Sequence of chain 1.B:
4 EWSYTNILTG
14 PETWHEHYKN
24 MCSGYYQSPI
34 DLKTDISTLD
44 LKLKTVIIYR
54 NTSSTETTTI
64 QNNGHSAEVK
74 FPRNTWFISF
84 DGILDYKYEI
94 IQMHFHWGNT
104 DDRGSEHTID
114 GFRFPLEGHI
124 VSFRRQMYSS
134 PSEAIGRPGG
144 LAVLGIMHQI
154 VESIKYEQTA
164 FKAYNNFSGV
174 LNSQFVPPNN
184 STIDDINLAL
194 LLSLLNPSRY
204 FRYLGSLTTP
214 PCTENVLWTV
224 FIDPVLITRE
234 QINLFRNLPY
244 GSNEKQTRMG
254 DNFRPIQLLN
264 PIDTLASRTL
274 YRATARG

This protein binds this small molecule.
Small molecule (SMILES): CC(=O)N[C@@H]1[C@@H](O)[C@H](O)[C@@H](CO)O[C@H]1O

Binding-site contacts:
Ligand atom C2 contacts residue ASN54 of chain 1.B at 2.4 Å.
Ligand atom C1 contacts residue SER56 of chain 1.B at 3.6 Å.
Ligand atom C5 contacts residue ASN54 of chain 1.B at 3.7 Å.
Ligand atom C7 contacts residue PHE80 of chain 1.B at 4.2 Å (hydrophobic).
Ligand atom O7 contacts residue ASN54 of chain 1.B at 3.9 Å.
Ligand atom C1 contacts residue ASN54 of chain 1.B at 1.4 Å.
Ligand atom N2 contacts residue ASN54 of chain 1.B at 2.7 Å (h-bond).
Ligand atom O5 contacts residue SER57 of chain 1.B at 3.9 Å.
Ligand atom O7 contacts residue ARG128 of chain 1.B at 3.0 Å (salt-bridge).
Ligand atom C7 contacts residue ASN54 of chain 1.B at 3.5 Å.
Ligand atom C2 contacts residue ASN77 of chain 1.B at 4.0 Å.
Ligand atom C7 contacts residue ASN77 of chain 1.B at 4.1 Å.
Ligand atom C4 contacts residue ASN54 of chain 1.B at 4.2 Å.
Ligand atom C8 contacts residue PHE80 of chain 1.B at 4.2 Å (hydrophobic).
Ligand atom O5 contacts residue ASN77 of chain 1.B at 4.2 Å.
Ligand atom O6 contacts residue SER56 of chain 1.B at 4.1 Å.
Ligand atom C8 contacts residue ARG128 of chain 1.B at 3.8 Å.
Ligand atom O6 contacts residue SER57 of chain 1.B at 4.2 Å.
Ligand atom O7 contacts residue PHE80 of chain 1.B at 3.8 Å.
Ligand atom C1 contacts residue ASN77 of chain 1.B at 3.9 Å.
Ligand atom C3 contacts residue ASN54 of chain 1.B at 3.7 Å.
Ligand atom O7 contacts residue ASN77 of chain 1.B at 3.2 Å.
Ligand atom O5 contacts residue SER56 of chain 1.B at 3.5 Å (h-bond).
Ligand atom O5 contacts residue ASN54 of chain 1.B at 2.4 Å (h-bond).
Ligand atom N2 contacts residue ASN77 of chain 1.B at 4.3 Å.
Ligand atom C7 contacts residue ARG128 of chain 1.B at 3.9 Å.
Ligand atom C8 contacts residue TYR89 of chain 1.B at 3.5 Å (hydrophobic).
Ligand atom C6 contacts residue SER56 of chain 1.B at 3.7 Å.
Ligand atom C8 contacts residue ASN54 of chain 1.B at 4.4 Å.
Ligand atom C5 contacts residue SER56 of chain 1.B at 3.5 Å.